A protein and the small-molecule ligand that binds it are described below.
Small molecule (SMILES): Nc1nc2c(ncn2CCOCCP(=O)(O)O)c(=O)[nH]1

Sequence of chain 1.A:
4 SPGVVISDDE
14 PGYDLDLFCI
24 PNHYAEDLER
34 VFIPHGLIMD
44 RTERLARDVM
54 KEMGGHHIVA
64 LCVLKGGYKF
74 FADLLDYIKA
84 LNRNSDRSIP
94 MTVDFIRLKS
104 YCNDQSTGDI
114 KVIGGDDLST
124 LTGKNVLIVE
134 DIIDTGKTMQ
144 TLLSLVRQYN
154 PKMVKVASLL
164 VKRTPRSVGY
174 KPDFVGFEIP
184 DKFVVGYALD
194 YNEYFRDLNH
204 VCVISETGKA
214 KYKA

Binding-site contacts:
Ligand atom CAJ contacts residue THR141 of chain 1.A at 3.7 Å.
Ligand atom O6 contacts residue LYS185 of chain 1.A at 3.7 Å.
Ligand atom C5 contacts residue LYS165 of chain 1.A at 3.6 Å.
Ligand atom C4 contacts residue PHE186 of chain 1.A at 3.8 Å (hydrophobic).
Ligand atom C6 contacts residue VAL187 of chain 1.A at 3.9 Å (hydrophobic).
Ligand atom OAD contacts residue GLY139 of chain 1.A at 3.9 Å.
Ligand atom O6 contacts residue ILE135 of chain 1.A at 3.8 Å.
Ligand atom N2 contacts residue LEU192 of chain 1.A at 3.5 Å.
Ligand atom C8 contacts residue ASP137 of chain 1.A at 3.5 Å.
Ligand atom PAT contacts residue THR141 of chain 1.A at 3.8 Å.
Ligand atom CAI contacts residue ASP107 of chain 1.A at 3.1 Å.
Ligand atom N7 contacts residue LYS165 of chain 1.A at 3.2 Å (salt-bridge).
Ligand atom C2 contacts residue PHE186 of chain 1.A at 3.5 Å (hydrophobic).
Ligand atom C6 contacts residue LYS165 of chain 1.A at 3.4 Å.
Ligand atom O6 contacts residue PHE186 of chain 1.A at 3.4 Å.
Ligand atom C6 contacts residue PHE186 of chain 1.A at 3.5 Å (hydrophobic).
Ligand atom OAC contacts residue THR138 of chain 1.A at 3.4 Å (h-bond).
Ligand atom C6 contacts residue ILE135 of chain 1.A at 3.7 Å (hydrophobic).
Ligand atom PAT contacts residue GLY139 of chain 1.A at 3.6 Å.
Ligand atom OAE contacts residue THR110 of chain 1.A at 3.4 Å.
Ligand atom OAC contacts residue ILE136 of chain 1.A at 3.7 Å.
Ligand atom OAE contacts residue LYS140 of chain 1.A at 3.6 Å.
Ligand atom N2 contacts residue PHE186 of chain 1.A at 3.7 Å.
Ligand atom N2 contacts residue VAL187 of chain 1.A at 3.1 Å (h-bond).
Ligand atom C5 contacts residue PHE186 of chain 1.A at 3.7 Å (hydrophobic).
Ligand atom OAD contacts residue ASP137 of chain 1.A at 3.1 Å.
Ligand atom N1 contacts residue PHE186 of chain 1.A at 3.6 Å.
Ligand atom N1 contacts residue VAL187 of chain 1.A at 2.8 Å (h-bond).
Ligand atom OAE contacts residue THR138 of chain 1.A at 3.7 Å.
Ligand atom OAE contacts residue THR141 of chain 1.A at 2.6 Å (h-bond).
Ligand atom OAC contacts residue GLY139 of chain 1.A at 2.7 Å (h-bond).
Ligand atom O6 contacts residue VAL187 of chain 1.A at 3.2 Å (h-bond).
Ligand atom OAD contacts residue THR138 of chain 1.A at 2.9 Å (h-bond).
Ligand atom PAT contacts residue ASP137 of chain 1.A at 3.7 Å.
Ligand atom N3 contacts residue PHE186 of chain 1.A at 3.8 Å.
Ligand atom OAC contacts residue ASP137 of chain 1.A at 2.8 Å (salt-bridge).
Ligand atom O6 contacts residue LYS165 of chain 1.A at 2.4 Å (salt-bridge).
Ligand atom C2 contacts residue VAL187 of chain 1.A at 3.4 Å (hydrophobic).
Ligand atom PAT contacts residue THR138 of chain 1.A at 3.6 Å.
Ligand atom N7 contacts residue ASP137 of chain 1.A at 3.7 Å.